Sequence of chain 1.B:
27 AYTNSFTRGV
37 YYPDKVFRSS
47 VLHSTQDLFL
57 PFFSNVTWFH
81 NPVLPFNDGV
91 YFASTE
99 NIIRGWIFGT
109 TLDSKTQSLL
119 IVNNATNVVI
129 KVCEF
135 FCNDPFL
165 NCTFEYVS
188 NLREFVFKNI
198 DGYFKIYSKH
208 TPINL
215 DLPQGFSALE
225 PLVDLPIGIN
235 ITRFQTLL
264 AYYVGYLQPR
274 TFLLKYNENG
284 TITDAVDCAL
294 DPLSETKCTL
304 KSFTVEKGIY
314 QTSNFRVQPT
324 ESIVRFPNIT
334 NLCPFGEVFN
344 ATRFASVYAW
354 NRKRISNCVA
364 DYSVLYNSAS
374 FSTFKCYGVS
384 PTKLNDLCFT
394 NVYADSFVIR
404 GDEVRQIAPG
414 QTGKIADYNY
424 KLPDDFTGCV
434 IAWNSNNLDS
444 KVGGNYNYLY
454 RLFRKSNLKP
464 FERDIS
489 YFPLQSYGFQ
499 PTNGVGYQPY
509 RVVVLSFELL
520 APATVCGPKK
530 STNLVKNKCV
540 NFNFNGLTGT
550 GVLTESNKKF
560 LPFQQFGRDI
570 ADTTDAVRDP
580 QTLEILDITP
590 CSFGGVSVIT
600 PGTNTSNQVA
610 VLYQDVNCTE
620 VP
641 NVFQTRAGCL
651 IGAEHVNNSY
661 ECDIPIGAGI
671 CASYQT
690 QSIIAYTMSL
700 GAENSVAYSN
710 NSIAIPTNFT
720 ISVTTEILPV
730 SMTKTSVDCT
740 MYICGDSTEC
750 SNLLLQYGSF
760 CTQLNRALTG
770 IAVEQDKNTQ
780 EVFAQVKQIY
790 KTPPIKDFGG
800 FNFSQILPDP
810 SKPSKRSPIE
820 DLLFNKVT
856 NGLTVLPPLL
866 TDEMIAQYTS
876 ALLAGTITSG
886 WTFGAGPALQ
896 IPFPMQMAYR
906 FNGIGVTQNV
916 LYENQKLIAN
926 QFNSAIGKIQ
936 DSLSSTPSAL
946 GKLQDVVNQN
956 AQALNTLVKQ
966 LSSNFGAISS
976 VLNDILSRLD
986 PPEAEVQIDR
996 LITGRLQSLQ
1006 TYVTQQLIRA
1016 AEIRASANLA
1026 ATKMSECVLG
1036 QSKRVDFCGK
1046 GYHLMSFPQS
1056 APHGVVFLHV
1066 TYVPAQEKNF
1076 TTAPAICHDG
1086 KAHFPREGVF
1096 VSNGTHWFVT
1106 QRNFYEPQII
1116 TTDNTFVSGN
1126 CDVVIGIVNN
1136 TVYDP

Sequence of chain 1.C:
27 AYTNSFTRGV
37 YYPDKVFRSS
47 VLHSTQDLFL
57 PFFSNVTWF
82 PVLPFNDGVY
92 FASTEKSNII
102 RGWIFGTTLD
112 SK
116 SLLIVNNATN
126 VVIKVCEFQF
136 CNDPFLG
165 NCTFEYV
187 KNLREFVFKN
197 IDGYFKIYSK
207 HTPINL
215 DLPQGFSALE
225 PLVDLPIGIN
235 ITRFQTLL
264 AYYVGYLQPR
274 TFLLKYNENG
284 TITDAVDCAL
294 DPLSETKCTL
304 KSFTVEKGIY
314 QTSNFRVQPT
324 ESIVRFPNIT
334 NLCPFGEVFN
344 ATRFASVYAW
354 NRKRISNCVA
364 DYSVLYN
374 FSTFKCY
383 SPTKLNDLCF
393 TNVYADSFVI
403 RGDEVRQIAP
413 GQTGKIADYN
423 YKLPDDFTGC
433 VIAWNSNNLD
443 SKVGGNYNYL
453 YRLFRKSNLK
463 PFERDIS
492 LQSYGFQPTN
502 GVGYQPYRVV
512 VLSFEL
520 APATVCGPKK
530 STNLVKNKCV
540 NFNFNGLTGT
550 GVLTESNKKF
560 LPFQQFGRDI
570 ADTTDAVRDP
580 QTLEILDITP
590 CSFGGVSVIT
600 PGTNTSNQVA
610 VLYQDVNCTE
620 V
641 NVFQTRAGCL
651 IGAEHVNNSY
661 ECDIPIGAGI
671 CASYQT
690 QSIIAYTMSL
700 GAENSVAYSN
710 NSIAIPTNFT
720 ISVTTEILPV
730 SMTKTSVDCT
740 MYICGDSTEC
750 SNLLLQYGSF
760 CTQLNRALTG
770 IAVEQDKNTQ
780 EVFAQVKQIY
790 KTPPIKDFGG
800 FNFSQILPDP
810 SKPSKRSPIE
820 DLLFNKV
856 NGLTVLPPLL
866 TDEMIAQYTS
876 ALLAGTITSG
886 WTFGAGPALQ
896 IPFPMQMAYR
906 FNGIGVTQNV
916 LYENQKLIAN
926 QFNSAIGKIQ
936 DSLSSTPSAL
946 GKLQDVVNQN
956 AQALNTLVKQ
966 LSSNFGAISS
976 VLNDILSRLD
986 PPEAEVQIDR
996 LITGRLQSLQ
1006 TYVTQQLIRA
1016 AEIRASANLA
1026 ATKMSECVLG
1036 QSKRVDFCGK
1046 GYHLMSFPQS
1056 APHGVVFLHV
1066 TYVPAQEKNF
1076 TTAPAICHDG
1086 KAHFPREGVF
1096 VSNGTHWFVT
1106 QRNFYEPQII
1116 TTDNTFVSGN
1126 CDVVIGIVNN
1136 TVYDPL

Binding-site contacts:
Ligand atom C4 contacts residue ALA706 of chain 1.B at 4.3 Å (hydrophobic).
Ligand atom O7 contacts residue ASN1074 of chain 1.B at 3.2 Å (h-bond).
Ligand atom C8 contacts residue LYS1073 of chain 1.B at 3.6 Å.
Ligand atom O4 contacts residue ALA706 of chain 1.B at 4.1 Å.
Ligand atom C1 contacts residue GLN895 of chain 1.C at 4.1 Å.
Ligand atom C2 contacts residue ASN1074 of chain 1.B at 2.5 Å.
Ligand atom O7 contacts residue LYS1073 of chain 1.B at 4.4 Å.
Ligand atom N2 contacts residue GLN895 of chain 1.C at 3.7 Å.
Ligand atom C4 contacts residue ASN1074 of chain 1.B at 4.3 Å.
Ligand atom C3 contacts residue ALA706 of chain 1.B at 4.1 Å (hydrophobic).
Ligand atom C5 contacts residue ALA706 of chain 1.B at 3.9 Å (hydrophobic).
Ligand atom C5 contacts residue ASN1074 of chain 1.B at 3.7 Å.
Ligand atom C7 contacts residue GLN895 of chain 1.C at 4.5 Å.
Ligand atom C8 contacts residue ALA713 of chain 1.B at 4.2 Å (hydrophobic).
Ligand atom C1 contacts residue ASN1074 of chain 1.B at 1.5 Å.
Ligand atom C2 contacts residue GLN895 of chain 1.C at 4.4 Å.
Ligand atom C3 contacts residue ASN1074 of chain 1.B at 3.8 Å.
Ligand atom C7 contacts residue ASN1074 of chain 1.B at 3.2 Å.
Ligand atom C7 contacts residue LYS1073 of chain 1.B at 4.3 Å.
Ligand atom C8 contacts residue ASN1074 of chain 1.B at 3.7 Å.
Ligand atom N2 contacts residue ASN1074 of chain 1.B at 2.9 Å (h-bond).
Ligand atom C8 contacts residue GLU1072 of chain 1.B at 3.5 Å.
Ligand atom O5 contacts residue ASN1074 of chain 1.B at 2.4 Å (h-bond).

This protein binds this small molecule.
Small molecule (SMILES): CC(=O)N[C@@H]1[C@@H](O)[C@H](O)[C@@H](CO)O[C@H]1O